Sequence of chain 1.B:
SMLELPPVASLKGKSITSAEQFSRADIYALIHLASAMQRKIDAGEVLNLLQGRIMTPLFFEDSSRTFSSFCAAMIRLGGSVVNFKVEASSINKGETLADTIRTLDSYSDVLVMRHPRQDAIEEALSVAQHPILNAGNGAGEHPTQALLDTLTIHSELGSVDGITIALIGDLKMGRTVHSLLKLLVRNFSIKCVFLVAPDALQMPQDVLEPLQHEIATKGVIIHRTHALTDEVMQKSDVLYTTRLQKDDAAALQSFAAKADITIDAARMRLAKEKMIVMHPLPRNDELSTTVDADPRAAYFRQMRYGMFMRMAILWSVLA

Binding-site contacts:
Ligand atom O4 contacts residue GLN245 of chain 1.A at 2.8 Å (h-bond).
Ligand atom C4 contacts residue LEU289 of chain 1.A at 3.8 Å (hydrophobic).
Ligand atom C5 contacts residue THR176 of chain 1.A at 4.0 Å.
Ligand atom C5 contacts residue PRO288 of chain 1.A at 3.9 Å (hydrophobic).
Ligand atom O4 contacts residue ARG243 of chain 1.A at 3.1 Å (salt-bridge).
Ligand atom O5 contacts residue LYS93 of chain 1.B at 3.0 Å (salt-bridge).
Ligand atom N1 contacts residue LEU289 of chain 1.A at 3.3 Å (h-bond).
Ligand atom O2 contacts residue ARG114 of chain 1.A at 3.1 Å (salt-bridge).
Ligand atom O2 contacts residue HIS142 of chain 1.A at 3.6 Å.
Ligand atom O5 contacts residue PRO290 of chain 1.A at 3.8 Å.
Ligand atom O5 contacts residue ARG243 of chain 1.A at 3.0 Å (salt-bridge).
Ligand atom C2 contacts residue PO41 of chain 1.H at 3.0 Å.
Ligand atom C6 contacts residue LEU289 of chain 1.A at 3.7 Å (hydrophobic).
Ligand atom N1 contacts residue PO41 of chain 1.H at 3.2 Å (h-bond).
Ligand atom C2 contacts residue LEU289 of chain 1.A at 3.7 Å (hydrophobic).
Ligand atom C2 contacts residue ARG114 of chain 1.A at 3.7 Å.
Ligand atom C61 contacts residue ARG175 of chain 1.A at 3.7 Å.
Ligand atom O61 contacts residue ARG114 of chain 1.A at 3.5 Å (salt-bridge).
Ligand atom C2 contacts residue HIS142 of chain 1.A at 3.7 Å.
Ligand atom C4 contacts residue ARG243 of chain 1.A at 3.5 Å.
Ligand atom N3 contacts residue LEU289 of chain 1.A at 3.9 Å.
Ligand atom O62 contacts residue THR176 of chain 1.A at 4.1 Å.
Ligand atom N3 contacts residue PRO288 of chain 1.A at 4.0 Å.
Ligand atom O61 contacts residue ARG175 of chain 1.A at 2.8 Å (salt-bridge).
Ligand atom N3 contacts residue PO41 of chain 1.H at 3.7 Å.
Ligand atom C61 contacts residue THR176 of chain 1.A at 3.8 Å.
Ligand atom C5 contacts residue LEU289 of chain 1.A at 3.2 Å (hydrophobic).
Ligand atom O5 contacts residue LEU289 of chain 1.A at 4.1 Å.
Ligand atom N3 contacts residue GLN145 of chain 1.A at 3.1 Å (h-bond).
Ligand atom O62 contacts residue GLN245 of chain 1.A at 3.5 Å (h-bond).
Ligand atom C2 contacts residue THR66 of chain 1.A at 3.9 Å.
Ligand atom O62 contacts residue ARG175 of chain 1.A at 3.7 Å.
Ligand atom N3 contacts residue HIS142 of chain 1.A at 3.4 Å (h-bond).
Ligand atom C6 contacts residue THR176 of chain 1.A at 3.6 Å.
Ligand atom O61 contacts residue HIS142 of chain 1.A at 3.5 Å.
Ligand atom N3 contacts residue THR176 of chain 1.A at 4.1 Å.
Ligand atom C4 contacts residue PRO290 of chain 1.A at 4.0 Å (hydrophobic).
Ligand atom O2 contacts residue THR66 of chain 1.A at 2.7 Å (h-bond).
Ligand atom O2 contacts residue PO41 of chain 1.H at 2.5 Å (h-bond).
Ligand atom C4 contacts residue GLN245 of chain 1.A at 3.8 Å.

The protein below binds the small molecule below.
Small molecule (SMILES): NC(=O)N[C@@H](CC(=O)O)C(=O)O

Sequence of chain 1.A:
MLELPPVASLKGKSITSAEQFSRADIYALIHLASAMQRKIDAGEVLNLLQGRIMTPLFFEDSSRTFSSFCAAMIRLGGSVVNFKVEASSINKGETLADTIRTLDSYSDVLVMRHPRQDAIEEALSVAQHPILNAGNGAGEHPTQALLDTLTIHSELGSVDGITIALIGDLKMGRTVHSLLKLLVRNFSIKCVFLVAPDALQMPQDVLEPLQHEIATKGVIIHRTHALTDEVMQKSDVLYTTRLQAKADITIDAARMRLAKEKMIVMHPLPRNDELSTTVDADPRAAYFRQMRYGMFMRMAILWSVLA